The protein below binds the small molecule below.
Small molecule (SMILES): Cc1c(C=C(CO)CO)n(C)c(=O)[nH]c1=O

Sequence of chain 1.B:
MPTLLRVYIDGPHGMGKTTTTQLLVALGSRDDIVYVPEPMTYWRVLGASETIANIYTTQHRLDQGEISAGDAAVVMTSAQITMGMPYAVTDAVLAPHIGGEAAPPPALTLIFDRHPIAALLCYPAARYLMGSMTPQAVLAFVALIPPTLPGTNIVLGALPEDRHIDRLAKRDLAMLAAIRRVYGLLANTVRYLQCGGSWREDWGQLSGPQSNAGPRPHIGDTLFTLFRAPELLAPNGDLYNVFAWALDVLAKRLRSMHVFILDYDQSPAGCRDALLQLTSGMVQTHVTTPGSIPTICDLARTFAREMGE

Binding-site contacts:
Ligand atom C2 contacts residue GLN81 of chain 1.B at 3.7 Å.
Ligand atom C4 contacts residue TYR128 of chain 1.B at 4.0 Å (hydrophobic).
Ligand atom O4 contacts residue ARG119 of chain 1.B at 2.6 Å (salt-bridge).
Ligand atom C3 contacts residue MET84 of chain 1.B at 3.6 Å (hydrophobic).
Ligand atom C5 contacts residue TYR128 of chain 1.B at 3.7 Å (hydrophobic).
Ligand atom O2 contacts residue ALA124 of chain 1.B at 3.7 Å.
Ligand atom C5 contacts residue MET84 of chain 1.B at 3.9 Å (hydrophobic).
Ligand atom C4 contacts residue ARG119 of chain 1.B at 3.7 Å.
Ligand atom C4 contacts residue MET84 of chain 1.B at 4.0 Å (hydrophobic).
Ligand atom O1 contacts residue ILE56 of chain 1.B at 3.8 Å.
Ligand atom O4 contacts residue HIS14 of chain 1.B at 3.4 Å.
Ligand atom C14 contacts residue ARG119 of chain 1.B at 3.7 Å.
Ligand atom C1 contacts residue TYR128 of chain 1.B at 3.3 Å (hydrophobic).
Ligand atom C3 contacts residue TYR128 of chain 1.B at 3.7 Å (hydrophobic).
Ligand atom O1 contacts residue GLN81 of chain 1.B at 3.9 Å.
Ligand atom C13 contacts residue ILE53 of chain 1.B at 3.6 Å (hydrophobic).
Ligand atom O4 contacts residue GLU39 of chain 1.B at 4.1 Å.
Ligand atom C14 contacts residue GLU39 of chain 1.B at 3.2 Å.
Ligand atom O2 contacts residue GLN81 of chain 1.B at 3.0 Å (h-bond).
Ligand atom N2 contacts residue GLN81 of chain 1.B at 2.9 Å (h-bond).
Ligand atom C6 contacts residue TYR57 of chain 1.B at 3.6 Å (hydrophobic).
Ligand atom C12 contacts residue TRP44 of chain 1.B at 4.2 Å (hydrophobic).
Ligand atom C11 contacts residue TYR128 of chain 1.B at 3.8 Å (hydrophobic).
Ligand atom O3 contacts residue ILE53 of chain 1.B at 3.8 Å.
Ligand atom C6 contacts residue TYR128 of chain 1.B at 3.6 Å (hydrophobic).
Ligand atom C4 contacts residue TYR88 of chain 1.B at 3.9 Å (hydrophobic).
Ligand atom C2 contacts residue MET84 of chain 1.B at 3.6 Å (hydrophobic).
Ligand atom C13 contacts residue TRP44 of chain 1.B at 3.6 Å (hydrophobic).
Ligand atom O2 contacts residue MET84 of chain 1.B at 3.7 Å.
Ligand atom O1 contacts residue TYR128 of chain 1.B at 3.7 Å.
Ligand atom C11 contacts residue ARG119 of chain 1.B at 4.0 Å.
Ligand atom C2 contacts residue TYR128 of chain 1.B at 3.5 Å (hydrophobic).
Ligand atom C1 contacts residue GLN81 of chain 1.B at 3.9 Å.
Ligand atom O4 contacts residue TYR128 of chain 1.B at 4.2 Å.
Ligand atom N2 contacts residue MET84 of chain 1.B at 3.9 Å.
Ligand atom O1 contacts residue ARG132 of chain 1.B at 4.0 Å.
Ligand atom N1 contacts residue TYR128 of chain 1.B at 3.4 Å.
Ligand atom C13 contacts residue MET84 of chain 1.B at 4.1 Å (hydrophobic).
Ligand atom N2 contacts residue TYR128 of chain 1.B at 3.5 Å.
Ligand atom O2 contacts residue TYR128 of chain 1.B at 3.7 Å.